Sequence of chain 1.A:
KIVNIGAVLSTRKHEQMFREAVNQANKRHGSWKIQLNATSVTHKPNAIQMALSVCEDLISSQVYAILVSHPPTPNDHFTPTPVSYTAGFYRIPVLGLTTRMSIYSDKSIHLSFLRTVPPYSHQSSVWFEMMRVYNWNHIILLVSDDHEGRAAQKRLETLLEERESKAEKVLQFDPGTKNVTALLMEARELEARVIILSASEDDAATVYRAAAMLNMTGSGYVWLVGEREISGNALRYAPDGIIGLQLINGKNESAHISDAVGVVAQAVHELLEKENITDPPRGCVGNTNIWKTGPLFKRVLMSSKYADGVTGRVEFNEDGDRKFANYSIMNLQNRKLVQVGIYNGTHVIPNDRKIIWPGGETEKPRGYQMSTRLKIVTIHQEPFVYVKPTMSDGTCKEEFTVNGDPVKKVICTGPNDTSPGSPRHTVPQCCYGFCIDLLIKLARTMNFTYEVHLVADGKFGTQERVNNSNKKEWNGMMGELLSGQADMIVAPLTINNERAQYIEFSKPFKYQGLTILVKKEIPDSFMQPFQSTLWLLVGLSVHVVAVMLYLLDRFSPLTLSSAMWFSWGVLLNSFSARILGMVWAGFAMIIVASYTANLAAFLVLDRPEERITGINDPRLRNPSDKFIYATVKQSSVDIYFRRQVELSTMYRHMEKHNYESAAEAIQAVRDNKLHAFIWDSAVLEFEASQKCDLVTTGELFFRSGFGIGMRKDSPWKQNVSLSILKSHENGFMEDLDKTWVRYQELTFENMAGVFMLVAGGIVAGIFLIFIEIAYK

Binding-site contacts:
Ligand atom O7 contacts residue GLU299 of chain 1.A at 3.1 Å (salt-bridge).
Ligand atom C7 contacts residue GLU299 of chain 1.A at 4.0 Å.
Ligand atom N2 contacts residue ASN300 of chain 1.A at 2.9 Å (h-bond).
Ligand atom C1 contacts residue ASN300 of chain 1.A at 1.4 Å.
Ligand atom O7 contacts residue ASN300 of chain 1.A at 2.9 Å (h-bond).
Ligand atom C4 contacts residue ASN300 of chain 1.A at 4.2 Å.
Ligand atom O5 contacts residue ASN300 of chain 1.A at 2.4 Å (h-bond).
Ligand atom C8 contacts residue GLU299 of chain 1.A at 4.4 Å.
Ligand atom C5 contacts residue ASN300 of chain 1.A at 3.7 Å.
Ligand atom C7 contacts residue ASN300 of chain 1.A at 3.2 Å.
Ligand atom C8 contacts residue ASN300 of chain 1.A at 4.2 Å.
Ligand atom C2 contacts residue ASN300 of chain 1.A at 2.5 Å.
Ligand atom C3 contacts residue ASN300 of chain 1.A at 3.8 Å.
Ligand atom O6 contacts residue ASN300 of chain 1.A at 4.1 Å.

The small molecule below binds the protein below.
Small molecule (SMILES): CC(=O)N[C@@H]1[C@@H](O)[C@H](O)[C@@H](CO)O[C@H]1O